Sequence of chain 1.B:
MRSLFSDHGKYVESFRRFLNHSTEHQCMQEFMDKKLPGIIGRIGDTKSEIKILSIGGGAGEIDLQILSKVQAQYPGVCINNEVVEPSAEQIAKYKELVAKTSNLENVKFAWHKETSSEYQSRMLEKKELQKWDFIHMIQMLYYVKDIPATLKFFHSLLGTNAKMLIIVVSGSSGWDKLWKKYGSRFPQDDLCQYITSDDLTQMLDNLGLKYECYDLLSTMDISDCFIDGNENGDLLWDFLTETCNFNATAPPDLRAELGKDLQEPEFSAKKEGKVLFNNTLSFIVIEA

This small molecule binds to this protein.
Small molecule (SMILES): [H]/N=C(\N)SCCCCN(C)C

Binding-site contacts:
Ligand atom C7 contacts residue GLY62 of chain 1.B at 4.0 Å.
Ligand atom C7 contacts residue GLN94 of chain 1.B at 3.8 Å.
Ligand atom C3 contacts residue GLU89 of chain 1.B at 3.7 Å.
Ligand atom C4 contacts residue MET144 of chain 1.B at 4.3 Å (hydrophobic).
Ligand atom N2 contacts residue PRO90 of chain 1.B at 4.1 Å.
Ligand atom C2 contacts residue MET144 of chain 1.B at 4.1 Å (hydrophobic).
Ligand atom N2 contacts residue VAL88 of chain 1.B at 4.4 Å.
Ligand atom C1 contacts residue THR119 of chain 1.B at 4.5 Å.
Ligand atom C4 contacts residue TYR147 of chain 1.B at 4.3 Å (hydrophobic).
Ligand atom N3 contacts residue THR119 of chain 1.B at 3.6 Å.
Ligand atom C1 contacts residue PRO90 of chain 1.B at 4.3 Å (hydrophobic).
Ligand atom C6 contacts residue GLY61 of chain 1.B at 4.3 Å.
Ligand atom N3 contacts residue TYR147 of chain 1.B at 4.5 Å.
Ligand atom C6 contacts residue GLY62 of chain 1.B at 4.4 Å.
Ligand atom C4 contacts residue GLY60 of chain 1.B at 4.0 Å.
Ligand atom C5 contacts residue GLY60 of chain 1.B at 3.0 Å.
Ligand atom C2 contacts residue TYR147 of chain 1.B at 4.1 Å (hydrophobic).
Ligand atom N2 contacts residue SER120 of chain 1.B at 4.0 Å.
Ligand atom C4 contacts residue GLU89 of chain 1.B at 4.3 Å.
Ligand atom N1 contacts residue GLY60 of chain 1.B at 3.3 Å (h-bond).
Ligand atom N3 contacts residue SER120 of chain 1.B at 3.8 Å.
Ligand atom C1 contacts residue MET144 of chain 1.B at 3.6 Å (hydrophobic).
Ligand atom C6 contacts residue ILE142 of chain 1.B at 3.6 Å (hydrophobic).
Ligand atom C2 contacts residue GLY60 of chain 1.B at 4.0 Å.
Ligand atom C7 contacts residue GLY60 of chain 1.B at 4.4 Å.
Ligand atom C5 contacts residue GLU89 of chain 1.B at 3.6 Å.
Ligand atom C6 contacts residue GLY60 of chain 1.B at 3.1 Å.
Ligand atom C3 contacts residue GLY60 of chain 1.B at 4.4 Å.
Ligand atom N1 contacts residue GLY62 of chain 1.B at 4.2 Å.
Ligand atom C6 contacts residue GLN143 of chain 1.B at 4.4 Å.
Ligand atom C5 contacts residue GLY62 of chain 1.B at 4.0 Å.
Ligand atom S contacts residue PRO90 of chain 1.B at 3.8 Å.
Ligand atom N2 contacts residue ILE59 of chain 1.B at 4.3 Å.
Ligand atom N2 contacts residue MET144 of chain 1.B at 3.4 Å.
Ligand atom S contacts residue TYR147 of chain 1.B at 4.4 Å.
Ligand atom N3 contacts residue MET144 of chain 1.B at 4.2 Å.
Ligand atom N2 contacts residue GLY60 of chain 1.B at 3.9 Å.
Ligand atom C1 contacts residue SER120 of chain 1.B at 4.3 Å.